The protein below binds the small molecule below.
Small molecule (SMILES): CC(=O)N[C@@H]1[C@@H](O)[C@H](O)[C@@H](CO)O[C@H]1O

Sequence of chain 1.A:
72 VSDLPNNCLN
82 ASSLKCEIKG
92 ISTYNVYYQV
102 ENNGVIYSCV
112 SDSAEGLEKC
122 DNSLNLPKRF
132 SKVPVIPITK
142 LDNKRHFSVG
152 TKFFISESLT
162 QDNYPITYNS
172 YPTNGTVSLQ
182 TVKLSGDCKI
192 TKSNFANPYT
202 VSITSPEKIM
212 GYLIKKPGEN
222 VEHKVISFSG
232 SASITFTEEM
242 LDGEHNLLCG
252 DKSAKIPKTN

Binding-site contacts:
Ligand atom O5 contacts residue SER84 of chain 1.A at 4.1 Å.
Ligand atom O3 contacts residue ASN81 of chain 1.A at 3.2 Å (h-bond).
Ligand atom C3 contacts residue ASN81 of chain 1.A at 3.4 Å.
Ligand atom O5 contacts residue ASN81 of chain 1.A at 2.4 Å (h-bond).
Ligand atom N2 contacts residue ASN81 of chain 1.A at 3.6 Å.
Ligand atom C4 contacts residue ASN81 of chain 1.A at 4.1 Å.
Ligand atom C2 contacts residue ASN81 of chain 1.A at 2.5 Å.
Ligand atom C5 contacts residue ASN81 of chain 1.A at 3.6 Å.
Ligand atom C1 contacts residue ASN81 of chain 1.A at 1.4 Å.